Sequence of chain 1.FB:
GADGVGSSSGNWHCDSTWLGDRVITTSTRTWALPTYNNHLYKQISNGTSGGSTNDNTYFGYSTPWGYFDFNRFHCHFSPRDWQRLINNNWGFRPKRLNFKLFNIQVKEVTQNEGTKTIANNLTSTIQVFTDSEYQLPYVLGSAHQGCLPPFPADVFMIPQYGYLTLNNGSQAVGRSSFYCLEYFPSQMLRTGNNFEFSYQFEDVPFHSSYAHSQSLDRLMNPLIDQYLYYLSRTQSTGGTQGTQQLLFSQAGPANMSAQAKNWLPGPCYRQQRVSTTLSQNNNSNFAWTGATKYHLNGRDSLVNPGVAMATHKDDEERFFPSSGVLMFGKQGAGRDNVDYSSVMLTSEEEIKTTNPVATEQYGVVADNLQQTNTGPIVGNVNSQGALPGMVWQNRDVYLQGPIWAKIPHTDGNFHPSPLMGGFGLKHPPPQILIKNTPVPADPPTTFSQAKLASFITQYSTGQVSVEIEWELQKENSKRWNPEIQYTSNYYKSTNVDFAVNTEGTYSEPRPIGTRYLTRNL

Sequence of chain 1.EB:
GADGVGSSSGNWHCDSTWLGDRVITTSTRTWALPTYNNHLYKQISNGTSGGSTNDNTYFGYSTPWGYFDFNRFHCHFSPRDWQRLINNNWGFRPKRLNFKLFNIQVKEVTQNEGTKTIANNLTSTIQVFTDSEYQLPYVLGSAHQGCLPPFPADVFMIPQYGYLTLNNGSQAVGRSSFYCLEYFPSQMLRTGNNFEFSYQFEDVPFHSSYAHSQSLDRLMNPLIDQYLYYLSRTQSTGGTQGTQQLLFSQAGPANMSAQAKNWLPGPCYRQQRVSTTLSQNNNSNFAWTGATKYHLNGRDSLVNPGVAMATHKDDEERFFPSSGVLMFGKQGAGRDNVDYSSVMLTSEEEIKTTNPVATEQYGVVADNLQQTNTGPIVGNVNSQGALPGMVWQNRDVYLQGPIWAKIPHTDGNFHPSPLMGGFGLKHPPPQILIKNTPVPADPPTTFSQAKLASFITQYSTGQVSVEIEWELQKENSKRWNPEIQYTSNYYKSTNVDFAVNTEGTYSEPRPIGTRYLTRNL

This protein binds this small molecule.
Small molecule (SMILES): Nc1ncnc2c1ncn2[C@H]1C[C@H](O)[C@@H](COP(=O)(O)O)O1

Binding-site contacts:
Ligand atom N6 contacts residue SER417 of chain 1.EB at 3.5 Å.
Ligand atom C2 contacts residue PRO205 of chain 1.EB at 4.0 Å (hydrophobic).
Ligand atom C5 contacts residue PRO205 of chain 1.EB at 4.2 Å (hydrophobic).
Ligand atom O4' contacts residue DC1 of chain 1.QF at 4.2 Å.
Ligand atom C8 contacts residue PRO416 of chain 1.EB at 4.5 Å (hydrophobic).
Ligand atom N1 contacts residue PRO205 of chain 1.EB at 4.0 Å.
Ligand atom C2 contacts residue PRO416 of chain 1.EB at 4.2 Å (hydrophobic).
Ligand atom N9 contacts residue PRO416 of chain 1.EB at 4.3 Å.
Ligand atom C6 contacts residue PRO416 of chain 1.EB at 2.9 Å (hydrophobic).
Ligand atom P contacts residue DC1 of chain 1.QF at 1.6 Å.
Ligand atom O5' contacts residue DC1 of chain 1.QF at 2.5 Å (h-bond).
Ligand atom N6 contacts residue ASN394 of chain 1.EB at 4.3 Å.
Ligand atom N7 contacts residue HIS415 of chain 1.EB at 3.0 Å (h-bond).
Ligand atom OP2 contacts residue DC1 of chain 1.QF at 2.5 Å (h-bond).
Ligand atom OP1 contacts residue DC1 of chain 1.QF at 2.5 Å (h-bond).
Ligand atom C8 contacts residue HIS415 of chain 1.EB at 3.3 Å.
Ligand atom N1 contacts residue GLY424 of chain 1.EB at 3.9 Å.
Ligand atom OP2 contacts residue ASP411 of chain 1.FB at 4.2 Å.
Ligand atom C5' contacts residue DC1 of chain 1.QF at 3.8 Å.
Ligand atom N6 contacts residue PRO205 of chain 1.EB at 4.2 Å.
Ligand atom N6 contacts residue PRO416 of chain 1.EB at 2.8 Å (h-bond).
Ligand atom C2' contacts residue PRO416 of chain 1.EB at 4.5 Å (hydrophobic).
Ligand atom C5 contacts residue HIS415 of chain 1.EB at 4.3 Å.
Ligand atom N1 contacts residue PRO416 of chain 1.EB at 3.4 Å (h-bond).
Ligand atom C2 contacts residue GLY424 of chain 1.EB at 4.1 Å.
Ligand atom C4 contacts residue PRO416 of chain 1.EB at 4.0 Å (hydrophobic).
Ligand atom N7 contacts residue PRO416 of chain 1.EB at 3.7 Å.
Ligand atom N3 contacts residue PRO416 of chain 1.EB at 4.1 Å.
Ligand atom C5 contacts residue PRO416 of chain 1.EB at 3.2 Å (hydrophobic).
Ligand atom N3 contacts residue PRO205 of chain 1.EB at 4.4 Å.
Ligand atom C6 contacts residue PRO205 of chain 1.EB at 3.9 Å (hydrophobic).